Sequence of chain 1.B:
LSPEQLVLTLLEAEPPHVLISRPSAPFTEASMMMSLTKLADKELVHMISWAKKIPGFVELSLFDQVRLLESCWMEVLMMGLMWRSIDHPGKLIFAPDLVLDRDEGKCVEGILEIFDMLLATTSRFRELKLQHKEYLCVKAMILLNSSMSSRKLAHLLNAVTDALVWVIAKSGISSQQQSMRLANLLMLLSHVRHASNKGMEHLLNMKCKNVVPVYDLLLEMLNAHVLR

A protein and the small-molecule ligand that binds it are described below.
Small molecule (SMILES): Oc1ccc(-c2cc3cc(O)ccc3o2)cc1

Binding-site contacts:
Ligand atom C18 contacts residue ALA42 of chain 1.B at 4.1 Å (hydrophobic).
Ligand atom C17 contacts residue PHE96 of chain 1.B at 4.1 Å (hydrophobic).
Ligand atom C15 contacts residue MET80 of chain 1.B at 4.1 Å (hydrophobic).
Ligand atom O23 contacts residue GLY212 of chain 1.B at 4.1 Å.
Ligand atom C3 contacts residue MET76 of chain 1.B at 3.9 Å (hydrophobic).
Ligand atom C13 contacts residue PHE96 of chain 1.B at 3.9 Å (hydrophobic).
Ligand atom C6 contacts residue HIS215 of chain 1.B at 3.6 Å.
Ligand atom C11 contacts residue MET76 of chain 1.B at 4.1 Å (hydrophobic).
Ligand atom O10 contacts residue MET76 of chain 1.B at 4.0 Å.
Ligand atom C4 contacts residue MET76 of chain 1.B at 4.1 Å (hydrophobic).
Ligand atom C12 contacts residue LEU38 of chain 1.B at 3.8 Å (hydrophobic).
Ligand atom O24 contacts residue LEU83 of chain 1.B at 4.2 Å.
Ligand atom C17 contacts residue GLU45 of chain 1.B at 3.2 Å.
Ligand atom C2 contacts residue GLY212 of chain 1.B at 3.9 Å.
Ligand atom C18 contacts residue LEU38 of chain 1.B at 3.9 Å (hydrophobic).
Ligand atom C6 contacts residue GLY212 of chain 1.B at 3.9 Å.
Ligand atom C5 contacts residue LEU216 of chain 1.B at 4.3 Å (hydrophobic).
Ligand atom C12 contacts residue MET76 of chain 1.B at 4.2 Å (hydrophobic).
Ligand atom C18 contacts residue PHE96 of chain 1.B at 4.2 Å (hydrophobic).
Ligand atom C14 contacts residue PHE96 of chain 1.B at 3.9 Å (hydrophobic).
Ligand atom C16 contacts residue LEU79 of chain 1.B at 3.7 Å (hydrophobic).
Ligand atom C15 contacts residue PHE96 of chain 1.B at 4.2 Å (hydrophobic).
Ligand atom O24 contacts residue ARG86 of chain 1.B at 3.1 Å (salt-bridge).
Ligand atom C16 contacts residue GLU45 of chain 1.B at 3.4 Å.
Ligand atom C14 contacts residue MET76 of chain 1.B at 4.3 Å (hydrophobic).
Ligand atom C17 contacts residue LEU41 of chain 1.B at 3.8 Å (hydrophobic).
Ligand atom C4 contacts residue LEU38 of chain 1.B at 4.2 Å (hydrophobic).
Ligand atom C14 contacts residue MET80 of chain 1.B at 4.0 Å (hydrophobic).
Ligand atom C6 contacts residue LEU216 of chain 1.B at 4.1 Å (hydrophobic).
Ligand atom C1 contacts residue HIS215 of chain 1.B at 3.6 Å.
Ligand atom C1 contacts residue ILE116 of chain 1.B at 4.2 Å (hydrophobic).
Ligand atom C1 contacts residue GLY212 of chain 1.B at 3.5 Å.
Ligand atom O24 contacts residue GLU45 of chain 1.B at 2.7 Å (salt-bridge).
Ligand atom O24 contacts residue LEU79 of chain 1.B at 3.2 Å (h-bond).
Ligand atom O23 contacts residue MET35 of chain 1.B at 3.8 Å.
Ligand atom O23 contacts residue HIS215 of chain 1.B at 2.7 Å (h-bond).
Ligand atom O23 contacts residue LEU216 of chain 1.B at 3.4 Å.
Ligand atom C15 contacts residue LEU83 of chain 1.B at 4.0 Å (hydrophobic).
Ligand atom C15 contacts residue LEU79 of chain 1.B at 3.4 Å (hydrophobic).
Ligand atom C16 contacts residue PHE96 of chain 1.B at 4.2 Å (hydrophobic).